Sequence of chain 1.A:
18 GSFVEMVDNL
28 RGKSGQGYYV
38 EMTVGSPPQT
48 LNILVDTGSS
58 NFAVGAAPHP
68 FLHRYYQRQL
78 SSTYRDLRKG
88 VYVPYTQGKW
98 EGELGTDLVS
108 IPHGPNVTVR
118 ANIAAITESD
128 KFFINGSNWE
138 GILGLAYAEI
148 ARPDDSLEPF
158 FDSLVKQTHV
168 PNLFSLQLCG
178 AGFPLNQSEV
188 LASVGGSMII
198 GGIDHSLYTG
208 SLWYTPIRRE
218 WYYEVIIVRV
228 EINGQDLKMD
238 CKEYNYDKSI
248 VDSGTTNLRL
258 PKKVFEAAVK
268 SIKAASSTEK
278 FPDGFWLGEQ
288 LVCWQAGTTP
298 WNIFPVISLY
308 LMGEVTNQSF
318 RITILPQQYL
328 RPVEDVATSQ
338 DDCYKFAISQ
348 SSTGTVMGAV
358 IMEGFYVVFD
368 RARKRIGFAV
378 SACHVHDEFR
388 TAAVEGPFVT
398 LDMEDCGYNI

A small-molecule ligand and the protein it binds are described below.
Small molecule (SMILES): [H]/N=C1\N[C@@](c2cccc(-c3cncc(C#CC)c3)c2)(C2CC2)C(=O)N1C

Binding-site contacts:
Ligand atom C11 contacts residue THR252 of chain 1.A at 3.3 Å.
Ligand atom C22 contacts residue GLY251 of chain 1.A at 3.9 Å.
Ligand atom C9 contacts residue ILE139 of chain 1.A at 3.5 Å (hydrophobic).
Ligand atom C23 contacts residue THR252 of chain 1.A at 3.4 Å.
Ligand atom N3 contacts residue GLY251 of chain 1.A at 3.4 Å (h-bond).
Ligand atom N2 contacts residue GLY251 of chain 1.A at 3.6 Å (h-bond).
Ligand atom C15 contacts residue GLY251 of chain 1.A at 3.2 Å.
Ligand atom C13 contacts residue ASP53 of chain 1.A at 3.5 Å.
Ligand atom C4 contacts residue TYR92 of chain 1.A at 3.7 Å (hydrophobic).
Ligand atom C12 contacts residue TYR92 of chain 1.A at 3.4 Å (hydrophobic).
Ligand atom C10 contacts residue ILE139 of chain 1.A at 3.4 Å (hydrophobic).
Ligand atom C13 contacts residue TYR92 of chain 1.A at 3.4 Å (hydrophobic).
Ligand atom C22 contacts residue GLY34 of chain 1.A at 3.6 Å.
Ligand atom C12 contacts residue SER56 of chain 1.A at 3.8 Å.
Ligand atom C21 contacts residue SER31 of chain 1.A at 3.7 Å.
Ligand atom C21 contacts residue GLY251 of chain 1.A at 3.7 Å.
Ligand atom C17 contacts residue GLY32 of chain 1.A at 3.6 Å.
Ligand atom C13 contacts residue SER56 of chain 1.A at 3.7 Å.
Ligand atom C2 contacts residue ASP249 of chain 1.A at 3.8 Å.
Ligand atom C8 contacts residue TRP136 of chain 1.A at 3.7 Å (hydrophobic).
Ligand atom C23 contacts residue SER250 of chain 1.A at 3.1 Å.
Ligand atom N3 contacts residue GLY55 of chain 1.A at 3.8 Å.
Ligand atom N5 contacts residue GLY32 of chain 1.A at 3.8 Å.
Ligand atom C2 contacts residue ASP53 of chain 1.A at 3.5 Å.
Ligand atom C22 contacts residue SER250 of chain 1.A at 3.6 Å.
Ligand atom C16 contacts residue GLY251 of chain 1.A at 3.8 Å.
Ligand atom C11 contacts residue ASP249 of chain 1.A at 3.6 Å.
Ligand atom N3 contacts residue ASP249 of chain 1.A at 2.8 Å (salt-bridge).
Ligand atom C23 contacts residue SER31 of chain 1.A at 3.4 Å.
Ligand atom N1 contacts residue ASP53 of chain 1.A at 2.7 Å (salt-bridge).
Ligand atom C23 contacts residue ALA356 of chain 1.A at 3.6 Å (hydrophobic).
Ligand atom C6 contacts residue GLY251 of chain 1.A at 3.6 Å.
Ligand atom C9 contacts residue PHE129 of chain 1.A at 3.8 Å (hydrophobic).
Ligand atom N3 contacts residue ASP53 of chain 1.A at 2.8 Å (salt-bridge).
Ligand atom C2 contacts residue GLY251 of chain 1.A at 3.4 Å.
Ligand atom C17 contacts residue GLN33 of chain 1.A at 3.5 Å.
Ligand atom C17 contacts residue GLY34 of chain 1.A at 3.7 Å.
Ligand atom C22 contacts residue THR252 of chain 1.A at 3.8 Å.
Ligand atom C21 contacts residue GLY34 of chain 1.A at 3.5 Å.
Ligand atom C22 contacts residue SER31 of chain 1.A at 3.4 Å.